Binding-site contacts:
Ligand atom NAP contacts residue THR91 of chain 2.A at 3.4 Å (h-bond).
Ligand atom PBA contacts residue GLU193 of chain 2.A at 3.5 Å.
Ligand atom CAL contacts residue GLU13 of chain 2.A at 3.6 Å.
Ligand atom CAK contacts residue THR174 of chain 2.A at 3.3 Å.
Ligand atom FAF contacts residue TYR220 of chain 2.A at 3.1 Å.
Ligand atom NAP contacts residue TYR61 of chain 2.A at 3.3 Å.
Ligand atom FAF contacts residue TYR16 of chain 2.A at 3.5 Å.
Ligand atom CAW contacts residue TYR61 of chain 2.A at 3.5 Å (hydrophobic).
Ligand atom OAQ contacts residue THR174 of chain 2.A at 2.5 Å (h-bond).
Ligand atom CAT contacts residue THR91 of chain 2.A at 3.4 Å.
Ligand atom CAK contacts residue GLU193 of chain 2.A at 3.6 Å.
Ligand atom FAH contacts residue GLU13 of chain 2.A at 3.2 Å.
Ligand atom OAE contacts residue GLU193 of chain 2.A at 3.4 Å (salt-bridge).
Ligand atom CAJ contacts residue TYR61 of chain 2.A at 3.5 Å (hydrophobic).
Ligand atom OAD contacts residue GLU193 of chain 2.A at 2.5 Å (salt-bridge).
Ligand atom FAF contacts residue PRO89 of chain 2.A at 3.6 Å.
Ligand atom OAB contacts residue ARG96 of chain 2.A at 2.8 Å (salt-bridge).
Ligand atom OAA contacts residue THR91 of chain 2.A at 2.9 Å (h-bond).
Ligand atom CAM contacts residue GLU193 of chain 2.A at 3.1 Å.
Ligand atom FAG contacts residue TYR220 of chain 2.A at 3.3 Å.
Ligand atom CAI contacts residue GLU193 of chain 2.A at 3.5 Å.
Ligand atom NAY contacts residue TYR61 of chain 2.A at 3.5 Å.
Ligand atom OAC contacts residue SER142 of chain 2.A at 2.8 Å (h-bond).
Ligand atom OAC contacts residue GLY141 of chain 2.A at 3.0 Å.
Ligand atom CAJ contacts residue PRO89 of chain 2.A at 3.4 Å (hydrophobic).
Ligand atom CAV contacts residue TYR61 of chain 2.A at 3.4 Å (hydrophobic).
Ligand atom CAZ contacts residue TYR220 of chain 2.A at 3.6 Å (hydrophobic).
Ligand atom OAB contacts residue TYR61 of chain 2.A at 3.4 Å.
Ligand atom CAL contacts residue THR174 of chain 2.A at 3.5 Å.
Ligand atom FAH contacts residue MET196 of chain 2.A at 3.6 Å.
Ligand atom OAA contacts residue LEU90 of chain 2.A at 3.6 Å.
Ligand atom CAU contacts residue TYR61 of chain 2.A at 3.4 Å (hydrophobic).
Ligand atom CAN contacts residue GLU13 of chain 2.A at 3.4 Å.
Ligand atom NAP contacts residue PRO89 of chain 2.A at 2.7 Å (h-bond).
Ligand atom OAE contacts residue SER142 of chain 2.A at 2.5 Å (h-bond).
Ligand atom OAA contacts residue ARG96 of chain 2.A at 2.8 Å (salt-bridge).
Ligand atom CAT contacts residue TYR61 of chain 2.A at 3.3 Å (hydrophobic).
Ligand atom CAV contacts residue PRO89 of chain 2.A at 3.5 Å (hydrophobic).
Ligand atom PBA contacts residue SER142 of chain 2.A at 3.5 Å.
Ligand atom OAA contacts residue TYR61 of chain 2.A at 3.5 Å.

A small-molecule ligand and the protein it binds are described below.
Small molecule (SMILES): O=c1[nH]c2cc(C(F)(F)F)c(N3CCOCC3)cc2n(CP(=O)(O)O)c1=O

Sequence of chain 2.A:
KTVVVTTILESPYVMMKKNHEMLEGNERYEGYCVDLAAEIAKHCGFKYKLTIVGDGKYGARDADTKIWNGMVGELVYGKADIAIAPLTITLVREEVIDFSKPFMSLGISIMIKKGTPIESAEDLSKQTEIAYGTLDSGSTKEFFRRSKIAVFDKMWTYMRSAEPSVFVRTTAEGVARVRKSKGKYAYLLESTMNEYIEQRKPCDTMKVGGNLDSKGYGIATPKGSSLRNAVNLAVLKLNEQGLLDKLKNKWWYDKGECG